This small molecule binds to this protein.
Small molecule (SMILES): CC(=O)N[C@H]1CSSC[C@@H](C(N)=O)NC(=O)[C@H](Cc2ccccc2)NC(=O)[C@H](CCC(N)=O)NC(=O)[C@@H]2CCCN2C(=O)[C@H](Cc2c[nH]cn2)NC1=O

Sequence of chain 4.A:
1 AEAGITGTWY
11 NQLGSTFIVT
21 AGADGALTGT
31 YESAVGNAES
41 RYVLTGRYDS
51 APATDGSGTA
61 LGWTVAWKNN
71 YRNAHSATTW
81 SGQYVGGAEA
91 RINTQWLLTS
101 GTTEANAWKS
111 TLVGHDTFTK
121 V

Binding-site contacts:
Ligand atom O contacts residue SER33 of chain 2.A at 3.5 Å (h-bond).
Ligand atom C contacts residue SER33 of chain 2.A at 3.9 Å.
Ligand atom NE2 contacts residue TRP96 of chain 2.A at 3.6 Å.
Ligand atom C contacts residue SER33 of chain 2.A at 3.9 Å.
Ligand atom NE2 contacts residue SER76 of chain 2.A at 3.0 Å (h-bond).
Ligand atom CD2 contacts residue SER76 of chain 2.A at 3.7 Å.
Ligand atom CG contacts residue ALA74 of chain 2.A at 3.5 Å (hydrophobic).
Ligand atom OE1 contacts residue THR78 of chain 2.A at 2.9 Å (h-bond).
Ligand atom ND1 contacts residue TRP108 of chain 4.A at 4.0 Å.
Ligand atom CG contacts residue TRP67 of chain 2.A at 3.9 Å (hydrophobic).
Ligand atom O contacts residue SER15 of chain 2.A at 3.5 Å (h-bond).
Ligand atom CD contacts residue ARG72 of chain 2.A at 3.7 Å.
Ligand atom CB contacts residue TRP67 of chain 2.A at 3.4 Å (hydrophobic).
Ligand atom N contacts residue SER33 of chain 2.A at 3.9 Å.
Ligand atom CG contacts residue TYR31 of chain 2.A at 4.0 Å (hydrophobic).
Ligand atom CE1 contacts residue LEU13 of chain 2.A at 3.6 Å (hydrophobic).
Ligand atom O contacts residue SER33 of chain 2.A at 3.5 Å (h-bond).
Ligand atom O contacts residue SER33 of chain 2.A at 2.8 Å (h-bond).
Ligand atom CG contacts residue TYR42 of chain 2.A at 3.9 Å (hydrophobic).
Ligand atom NE2 contacts residue TRP80 of chain 2.A at 4.0 Å.
Ligand atom O contacts residue SER33 of chain 2.A at 3.6 Å.
Ligand atom N contacts residue ALA34 of chain 2.A at 3.6 Å.
Ligand atom CD2 contacts residue TRP108 of chain 4.A at 3.3 Å (hydrophobic).
Ligand atom CD contacts residue THR78 of chain 2.A at 4.0 Å.
Ligand atom C contacts residue SER33 of chain 2.A at 4.0 Å.
Ligand atom CA contacts residue TRP67 of chain 2.A at 3.6 Å (hydrophobic).
Ligand atom CG contacts residue ARG72 of chain 2.A at 3.9 Å.
Ligand atom NE2 contacts residue TRP67 of chain 2.A at 3.5 Å.
Ligand atom CB contacts residue TRP108 of chain 4.A at 3.5 Å (hydrophobic).
Ligand atom CB contacts residue TRP67 of chain 2.A at 3.9 Å (hydrophobic).
Ligand atom CD1 contacts residue LEU13 of chain 2.A at 3.7 Å (hydrophobic).
Ligand atom OE1 contacts residue LEU98 of chain 2.A at 3.9 Å.
Ligand atom CB contacts residue TYR42 of chain 2.A at 3.9 Å (hydrophobic).
Ligand atom C contacts residue TRP67 of chain 2.A at 3.9 Å (hydrophobic).
Ligand atom OE1 contacts residue TRP67 of chain 2.A at 3.7 Å.
Ligand atom CE2 contacts residue TRP108 of chain 4.A at 3.2 Å (hydrophobic).
Ligand atom O contacts residue TYR31 of chain 2.A at 3.0 Å (h-bond).
Ligand atom CE1 contacts residue TRP67 of chain 2.A at 3.3 Å (hydrophobic).
Ligand atom NE2 contacts residue ALA74 of chain 2.A at 4.0 Å.
Ligand atom O contacts residue TRP67 of chain 2.A at 3.7 Å.

Sequence of chain 2.A:
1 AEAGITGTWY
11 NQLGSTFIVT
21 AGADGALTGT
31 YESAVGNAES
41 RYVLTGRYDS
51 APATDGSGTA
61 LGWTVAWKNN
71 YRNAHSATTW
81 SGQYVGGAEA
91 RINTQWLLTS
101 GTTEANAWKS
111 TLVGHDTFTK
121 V